A protein and the small-molecule ligand that binds it are described below.
Small molecule (SMILES): CO[C@H]1[C@@H](O)[C@H](O)[C@H](OC[C@@]23C[C@@H]4[C@H](C)CC[C@H]4[C@@]4(C=O)C[C@@H]2CC(C(C)C)[C@@]34C(=O)O)O[C@@H]1C

Sequence of chain 1.DC:
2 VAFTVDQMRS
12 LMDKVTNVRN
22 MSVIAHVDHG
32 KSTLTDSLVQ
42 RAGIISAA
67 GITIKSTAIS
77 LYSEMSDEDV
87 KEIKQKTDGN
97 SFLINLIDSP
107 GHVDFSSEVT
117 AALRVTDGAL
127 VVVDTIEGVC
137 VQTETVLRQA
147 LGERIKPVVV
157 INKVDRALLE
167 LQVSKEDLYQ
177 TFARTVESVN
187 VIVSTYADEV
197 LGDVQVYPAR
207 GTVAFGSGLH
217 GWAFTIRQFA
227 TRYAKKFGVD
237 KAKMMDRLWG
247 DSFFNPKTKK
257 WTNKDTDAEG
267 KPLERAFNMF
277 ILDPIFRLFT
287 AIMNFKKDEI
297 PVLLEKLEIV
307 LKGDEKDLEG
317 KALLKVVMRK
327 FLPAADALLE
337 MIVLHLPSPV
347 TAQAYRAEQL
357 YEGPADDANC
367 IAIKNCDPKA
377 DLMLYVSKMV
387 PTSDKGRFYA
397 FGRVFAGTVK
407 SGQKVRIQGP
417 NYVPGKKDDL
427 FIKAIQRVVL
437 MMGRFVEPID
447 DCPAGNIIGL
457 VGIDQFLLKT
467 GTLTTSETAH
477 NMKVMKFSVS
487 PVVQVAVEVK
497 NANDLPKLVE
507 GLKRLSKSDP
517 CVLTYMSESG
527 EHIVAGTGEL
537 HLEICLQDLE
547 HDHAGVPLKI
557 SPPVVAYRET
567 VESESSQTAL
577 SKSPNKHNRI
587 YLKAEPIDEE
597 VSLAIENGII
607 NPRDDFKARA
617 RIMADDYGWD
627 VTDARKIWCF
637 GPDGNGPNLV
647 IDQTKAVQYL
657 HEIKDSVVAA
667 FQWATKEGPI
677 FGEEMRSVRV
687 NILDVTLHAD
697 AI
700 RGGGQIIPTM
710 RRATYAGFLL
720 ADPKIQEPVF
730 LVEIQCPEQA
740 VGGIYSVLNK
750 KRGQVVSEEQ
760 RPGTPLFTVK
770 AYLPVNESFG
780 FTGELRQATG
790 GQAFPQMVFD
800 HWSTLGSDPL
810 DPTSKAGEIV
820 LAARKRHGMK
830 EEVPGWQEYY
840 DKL

Binding-site contacts:
Ligand atom C61 contacts residue TYR521 of chain 1.DC at 3.8 Å (hydrophobic).
Ligand atom C53 contacts residue VAL797 of chain 1.DC at 4.2 Å (hydrophobic).
Ligand atom O19 contacts residue ALA562 of chain 1.DC at 2.8 Å (h-bond).
Ligand atom C7 contacts residue PHE798 of chain 1.DC at 4.0 Å (hydrophobic).
Ligand atom O56 contacts residue TYR521 of chain 1.DC at 3.8 Å.
Ligand atom C10 contacts residue PRO727 of chain 1.DC at 3.6 Å (hydrophobic).
Ligand atom C20 contacts residue ILE529 of chain 1.DC at 4.1 Å (hydrophobic).
Ligand atom C56 contacts residue TYR521 of chain 1.DC at 3.6 Å (hydrophobic).
Ligand atom C54 contacts residue MET796 of chain 1.DC at 3.7 Å (hydrophobic).
Ligand atom C21 contacts residue VAL560 of chain 1.DC at 3.7 Å (hydrophobic).
Ligand atom O64 contacts residue LEU519 of chain 1.DC at 3.7 Å.
Ligand atom C18 contacts residue TRP801 of chain 1.DC at 3.6 Å (hydrophobic).
Ligand atom O60 contacts residue PRO487 of chain 1.DC at 3.5 Å (h-bond).
Ligand atom C18 contacts residue PRO727 of chain 1.DC at 4.0 Å (hydrophobic).
Ligand atom O19 contacts residue PRO727 of chain 1.DC at 4.2 Å.
Ligand atom C20 contacts residue PRO559 of chain 1.DC at 3.5 Å (hydrophobic).
Ligand atom C52 contacts residue TYR521 of chain 1.DC at 3.7 Å (hydrophobic).
Ligand atom C6 contacts residue VAL774 of chain 1.DC at 4.2 Å (hydrophobic).
Ligand atom C20 contacts residue VAL560 of chain 1.DC at 4.1 Å (hydrophobic).
Ligand atom O15 contacts residue GLU524 of chain 1.DC at 3.1 Å (salt-bridge).
Ligand atom C21 contacts residue ILE529 of chain 1.DC at 3.5 Å (hydrophobic).
Ligand atom C22 contacts residue PHE798 of chain 1.DC at 3.4 Å (hydrophobic).
Ligand atom O60 contacts residue TYR521 of chain 1.DC at 4.0 Å.
Ligand atom C10 contacts residue VAL774 of chain 1.DC at 4.1 Å (hydrophobic).
Ligand atom C25 contacts residue PHE798 of chain 1.DC at 3.8 Å (hydrophobic).
Ligand atom C24 contacts residue TRP801 of chain 1.DC at 3.6 Å (hydrophobic).
Ligand atom O15 contacts residue SER523 of chain 1.DC at 3.4 Å.
Ligand atom O57 contacts residue VAL797 of chain 1.DC at 3.9 Å.
Ligand atom C8 contacts residue TYR521 of chain 1.DC at 4.1 Å (hydrophobic).
Ligand atom O60 contacts residue MET796 of chain 1.DC at 3.7 Å.
Ligand atom C21 contacts residue SER523 of chain 1.DC at 3.4 Å.
Ligand atom O14 contacts residue TYR521 of chain 1.DC at 4.2 Å.
Ligand atom C16 contacts residue PHE798 of chain 1.DC at 3.8 Å (hydrophobic).
Ligand atom C11 contacts residue GLU524 of chain 1.DC at 4.0 Å.
Ligand atom C53 contacts residue PHE798 of chain 1.DC at 3.6 Å (hydrophobic).
Ligand atom C13 contacts residue VAL560 of chain 1.DC at 4.0 Å (hydrophobic).
Ligand atom O19 contacts residue VAL561 of chain 1.DC at 3.5 Å.
Ligand atom O17 contacts residue PHE798 of chain 1.DC at 3.5 Å.
Ligand atom O57 contacts residue PHE798 of chain 1.DC at 3.1 Å (h-bond).
Ligand atom C11 contacts residue ALA562 of chain 1.DC at 3.6 Å (hydrophobic).